Binding-site contacts:
Ligand atom C4 contacts residue ASN54 of chain 1.E at 4.2 Å.
Ligand atom O5 contacts residue ASN54 of chain 1.E at 2.4 Å (h-bond).
Ligand atom O7 contacts residue ASN54 of chain 1.E at 3.2 Å (h-bond).
Ligand atom C8 contacts residue ASN54 of chain 1.E at 4.4 Å.
Ligand atom C3 contacts residue ASN54 of chain 1.E at 3.8 Å.
Ligand atom N2 contacts residue ASN54 of chain 1.E at 2.9 Å (h-bond).
Ligand atom C1 contacts residue ASN54 of chain 1.E at 1.4 Å.
Ligand atom C7 contacts residue ASN54 of chain 1.E at 3.2 Å.
Ligand atom C2 contacts residue ASN54 of chain 1.E at 2.5 Å.
Ligand atom C5 contacts residue ASN54 of chain 1.E at 3.7 Å.

Sequence of chain 1.E:
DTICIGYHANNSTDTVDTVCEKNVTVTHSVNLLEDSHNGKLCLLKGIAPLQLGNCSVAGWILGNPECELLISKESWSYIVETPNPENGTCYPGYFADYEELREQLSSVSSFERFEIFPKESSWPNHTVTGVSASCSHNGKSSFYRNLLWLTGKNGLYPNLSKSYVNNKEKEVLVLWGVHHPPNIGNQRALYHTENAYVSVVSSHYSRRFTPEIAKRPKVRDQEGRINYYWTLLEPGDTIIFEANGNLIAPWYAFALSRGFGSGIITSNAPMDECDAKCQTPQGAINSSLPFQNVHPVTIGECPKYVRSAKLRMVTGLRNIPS

A small-molecule ligand and the protein it binds are described below.
Small molecule (SMILES): CC(=O)N[C@@H]1[C@@H](O)[C@H](O)[C@@H](CO)O[C@H]1O